Binding-site contacts:
Ligand atom C5 contacts residue PHE208 of chain 1.A at 3.9 Å (hydrophobic).
Ligand atom N1 contacts residue PHE208 of chain 1.A at 3.8 Å.
Ligand atom C8 contacts residue ASP251 of chain 1.A at 3.5 Å.
Ligand atom N9 contacts residue ALA109 of chain 1.A at 3.4 Å (h-bond).
Ligand atom N6 contacts residue GLY111 of chain 1.A at 3.6 Å.
Ligand atom C2 contacts residue PHE208 of chain 1.A at 4.0 Å (hydrophobic).
Ligand atom N3 contacts residue VAL225 of chain 1.A at 4.0 Å.
Ligand atom N6 contacts residue ASP251 of chain 1.A at 2.9 Å (salt-bridge).
Ligand atom C6 contacts residue ASP251 of chain 1.A at 3.9 Å.
Ligand atom N7 contacts residue CYS110 of chain 1.A at 3.3 Å.
Ligand atom N7 contacts residue VAL267 of chain 1.A at 4.0 Å.
Ligand atom C5 contacts residue CYS110 of chain 1.A at 3.8 Å (hydrophobic).
Ligand atom N1 contacts residue VAL225 of chain 1.A at 3.6 Å.
Ligand atom C6 contacts residue VAL225 of chain 1.A at 3.8 Å (hydrophobic).
Ligand atom N9 contacts residue CYS110 of chain 1.A at 3.7 Å.
Ligand atom N7 contacts residue ASP251 of chain 1.A at 2.7 Å (salt-bridge).
Ligand atom C4 contacts residue VAL225 of chain 1.A at 4.0 Å (hydrophobic).
Ligand atom C8 contacts residue VAL267 of chain 1.A at 3.9 Å (hydrophobic).
Ligand atom C8 contacts residue THR250 of chain 1.A at 3.5 Å.
Ligand atom C5 contacts residue VAL225 of chain 1.A at 4.0 Å (hydrophobic).
Ligand atom N6 contacts residue VAL225 of chain 1.A at 3.6 Å.
Ligand atom C2 contacts residue MET227 of chain 1.A at 3.6 Å (hydrophobic).
Ligand atom C6 contacts residue GLY111 of chain 1.A at 3.8 Å.
Ligand atom N7 contacts residue GLY111 of chain 1.A at 3.4 Å (h-bond).
Ligand atom C2 contacts residue VAL225 of chain 1.A at 3.9 Å (hydrophobic).
Ligand atom N3 contacts residue ASN226 of chain 1.A at 3.6 Å.
Ligand atom N6 contacts residue ASP253 of chain 1.A at 2.8 Å (salt-bridge).
Ligand atom C2 contacts residue ASN226 of chain 1.A at 3.9 Å.
Ligand atom N7 contacts residue THR250 of chain 1.A at 3.7 Å.
Ligand atom C8 contacts residue CYS110 of chain 1.A at 3.4 Å (hydrophobic).
Ligand atom C8 contacts residue GLY111 of chain 1.A at 4.0 Å.
Ligand atom N3 contacts residue MET227 of chain 1.A at 3.6 Å.
Ligand atom N6 contacts residue VAL262 of chain 1.A at 3.9 Å.
Ligand atom C5 contacts residue ASP251 of chain 1.A at 3.8 Å.
Ligand atom C6 contacts residue PHE208 of chain 1.A at 3.9 Å (hydrophobic).
Ligand atom C4 contacts residue PHE208 of chain 1.A at 4.0 Å (hydrophobic).
Ligand atom N1 contacts residue ASP253 of chain 1.A at 3.8 Å.
Ligand atom C8 contacts residue ALA109 of chain 1.A at 3.7 Å (hydrophobic).
Ligand atom C5 contacts residue GLY111 of chain 1.A at 3.5 Å.
Ligand atom C6 contacts residue ASP253 of chain 1.A at 3.7 Å.

Sequence of chain 1.A:
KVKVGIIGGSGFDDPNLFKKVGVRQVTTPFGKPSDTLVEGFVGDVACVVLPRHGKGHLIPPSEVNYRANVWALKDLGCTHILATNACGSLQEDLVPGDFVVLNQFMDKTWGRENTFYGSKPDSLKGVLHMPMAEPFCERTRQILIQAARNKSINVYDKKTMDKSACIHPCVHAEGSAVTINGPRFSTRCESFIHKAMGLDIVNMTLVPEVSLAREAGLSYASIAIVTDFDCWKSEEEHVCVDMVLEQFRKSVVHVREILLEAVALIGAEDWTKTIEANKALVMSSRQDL

The small molecule below binds the protein below.
Small molecule (SMILES): Nc1ncnc2[nH]cnc12